Sequence of chain 1.B:
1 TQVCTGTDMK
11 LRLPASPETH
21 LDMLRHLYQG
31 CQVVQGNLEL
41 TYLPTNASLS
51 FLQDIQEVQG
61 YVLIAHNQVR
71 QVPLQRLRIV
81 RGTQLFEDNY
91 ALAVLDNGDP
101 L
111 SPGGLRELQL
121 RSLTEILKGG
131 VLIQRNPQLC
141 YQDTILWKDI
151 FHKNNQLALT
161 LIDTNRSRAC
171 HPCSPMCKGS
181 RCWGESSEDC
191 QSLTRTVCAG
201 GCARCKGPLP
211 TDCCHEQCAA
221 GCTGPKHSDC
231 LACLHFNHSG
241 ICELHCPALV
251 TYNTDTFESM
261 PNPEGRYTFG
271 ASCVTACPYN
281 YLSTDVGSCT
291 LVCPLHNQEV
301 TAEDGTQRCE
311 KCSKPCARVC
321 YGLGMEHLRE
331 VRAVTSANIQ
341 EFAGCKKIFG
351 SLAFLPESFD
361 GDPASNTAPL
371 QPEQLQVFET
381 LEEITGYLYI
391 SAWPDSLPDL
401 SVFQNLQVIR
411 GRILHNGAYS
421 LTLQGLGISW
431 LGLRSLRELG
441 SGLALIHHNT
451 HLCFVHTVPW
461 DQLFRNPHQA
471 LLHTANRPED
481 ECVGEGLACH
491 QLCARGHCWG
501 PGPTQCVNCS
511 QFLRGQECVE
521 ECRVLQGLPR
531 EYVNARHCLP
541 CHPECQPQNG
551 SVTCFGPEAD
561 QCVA

Binding-site contacts:
Ligand atom O7 contacts residue SER272 of chain 1.B at 2.7 Å.
Ligand atom O5 contacts residue ASN237 of chain 1.B at 1.9 Å (h-bond).
Ligand atom C4 contacts residue ASN237 of chain 1.B at 4.0 Å.
Ligand atom C2 contacts residue SER239 of chain 1.B at 3.4 Å.
Ligand atom O7 contacts residue ASN237 of chain 1.B at 3.2 Å (h-bond).
Ligand atom O3 contacts residue SER239 of chain 1.B at 4.2 Å.
Ligand atom C7 contacts residue SER239 of chain 1.B at 4.3 Å.
Ligand atom C8 contacts residue SER239 of chain 1.B at 3.4 Å.
Ligand atom C1 contacts residue SER239 of chain 1.B at 3.7 Å.
Ligand atom C3 contacts residue ASN237 of chain 1.B at 4.2 Å.
Ligand atom N2 contacts residue SER239 of chain 1.B at 4.4 Å.
Ligand atom C5 contacts residue ASN237 of chain 1.B at 2.9 Å.
Ligand atom O6 contacts residue ASN237 of chain 1.B at 3.5 Å (h-bond).
Ligand atom C2 contacts residue ASN237 of chain 1.B at 3.3 Å.
Ligand atom C8 contacts residue CYS273 of chain 1.B at 4.2 Å (hydrophobic).
Ligand atom O6 contacts residue CYS230 of chain 1.B at 4.4 Å.
Ligand atom C7 contacts residue ASN237 of chain 1.B at 3.6 Å.
Ligand atom C4 contacts residue SER239 of chain 1.B at 4.2 Å.
Ligand atom C6 contacts residue SER239 of chain 1.B at 4.0 Å.
Ligand atom C1 contacts residue ASN237 of chain 1.B at 1.8 Å.
Ligand atom O7 contacts residue CYS273 of chain 1.B at 3.9 Å.
Ligand atom C8 contacts residue ASN237 of chain 1.B at 3.7 Å.
Ligand atom N2 contacts residue ASN237 of chain 1.B at 4.1 Å.
Ligand atom C7 contacts residue SER272 of chain 1.B at 3.9 Å.
Ligand atom C6 contacts residue ASN237 of chain 1.B at 2.8 Å.
Ligand atom C3 contacts residue SER239 of chain 1.B at 4.1 Å.

The small molecule below binds the protein below.
Small molecule (SMILES): CC(=O)N[C@@H]1[C@@H](O)[C@H](O)[C@@H](CO)O[C@H]1O